Sequence of chain 1.N:
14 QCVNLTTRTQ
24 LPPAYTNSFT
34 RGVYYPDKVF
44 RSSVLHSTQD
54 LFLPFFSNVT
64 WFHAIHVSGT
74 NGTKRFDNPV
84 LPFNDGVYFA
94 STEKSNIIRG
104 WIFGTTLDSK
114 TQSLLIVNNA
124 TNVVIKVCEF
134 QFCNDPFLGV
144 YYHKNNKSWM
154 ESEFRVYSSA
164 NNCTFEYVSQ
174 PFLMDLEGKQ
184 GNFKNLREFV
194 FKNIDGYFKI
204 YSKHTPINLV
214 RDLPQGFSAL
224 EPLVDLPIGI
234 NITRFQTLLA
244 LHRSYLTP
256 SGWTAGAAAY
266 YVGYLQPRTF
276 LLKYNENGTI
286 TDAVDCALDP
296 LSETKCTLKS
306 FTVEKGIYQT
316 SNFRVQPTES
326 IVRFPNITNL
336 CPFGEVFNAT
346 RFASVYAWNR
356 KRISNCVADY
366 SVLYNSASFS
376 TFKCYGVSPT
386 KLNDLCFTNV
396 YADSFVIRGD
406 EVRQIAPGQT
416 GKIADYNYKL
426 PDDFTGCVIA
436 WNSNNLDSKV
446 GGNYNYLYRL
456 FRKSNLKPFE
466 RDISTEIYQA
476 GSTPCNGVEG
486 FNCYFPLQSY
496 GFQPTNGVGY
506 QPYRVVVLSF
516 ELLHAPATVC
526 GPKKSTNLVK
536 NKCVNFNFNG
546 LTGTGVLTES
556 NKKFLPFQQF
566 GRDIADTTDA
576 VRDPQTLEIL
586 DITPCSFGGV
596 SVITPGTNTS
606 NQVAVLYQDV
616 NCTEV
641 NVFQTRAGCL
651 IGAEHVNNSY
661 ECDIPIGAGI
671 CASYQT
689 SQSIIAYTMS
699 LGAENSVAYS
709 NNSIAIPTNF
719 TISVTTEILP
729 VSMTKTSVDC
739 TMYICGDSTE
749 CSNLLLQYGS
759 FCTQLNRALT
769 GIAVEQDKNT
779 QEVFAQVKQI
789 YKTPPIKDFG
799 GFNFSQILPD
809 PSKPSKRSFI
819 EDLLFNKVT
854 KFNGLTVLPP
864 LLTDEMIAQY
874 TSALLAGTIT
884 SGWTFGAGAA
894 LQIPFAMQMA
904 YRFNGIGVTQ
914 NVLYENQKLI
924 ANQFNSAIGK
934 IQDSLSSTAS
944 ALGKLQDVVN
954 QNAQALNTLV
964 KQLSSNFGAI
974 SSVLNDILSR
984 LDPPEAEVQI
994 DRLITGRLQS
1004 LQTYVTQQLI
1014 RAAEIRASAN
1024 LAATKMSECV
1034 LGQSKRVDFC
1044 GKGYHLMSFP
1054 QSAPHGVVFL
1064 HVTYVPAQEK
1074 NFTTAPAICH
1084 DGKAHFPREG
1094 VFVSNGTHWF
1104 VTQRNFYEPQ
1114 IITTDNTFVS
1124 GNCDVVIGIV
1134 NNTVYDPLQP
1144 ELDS

This protein binds this small molecule.
Small molecule (SMILES): CC(=O)N[C@H]1[C@H](O[C@H]2[C@H](O)[C@@H](NC(C)=O)CO[C@@H]2CO)O[C@H](CO)[C@@H](O)[C@@H]1O

Binding-site contacts:
Ligand atom C7 contacts residue ASN234 of chain 1.N at 3.2 Å.
Ligand atom C8 contacts residue ASN234 of chain 1.N at 4.4 Å.
Ligand atom C2 contacts residue ASN234 of chain 1.N at 2.5 Å.
Ligand atom C8 contacts residue ASN87 of chain 1.N at 3.4 Å.
Ligand atom N2 contacts residue ASN234 of chain 1.N at 2.9 Å (h-bond).
Ligand atom O5 contacts residue THR236 of chain 1.N at 4.3 Å.
Ligand atom N2 contacts residue ASN87 of chain 1.N at 3.8 Å.
Ligand atom C6 contacts residue ASN87 of chain 1.N at 3.2 Å.
Ligand atom O6 contacts residue THR236 of chain 1.N at 2.3 Å (h-bond).
Ligand atom O7 contacts residue ASP88 of chain 1.N at 4.2 Å.
Ligand atom O5 contacts residue ASN234 of chain 1.N at 2.4 Å (h-bond).
Ligand atom C5 contacts residue THR236 of chain 1.N at 4.4 Å.
Ligand atom C6 contacts residue THR236 of chain 1.N at 3.2 Å.
Ligand atom O7 contacts residue ASN87 of chain 1.N at 3.0 Å (h-bond).
Ligand atom C1 contacts residue ASN234 of chain 1.N at 1.4 Å.
Ligand atom C4 contacts residue ASN234 of chain 1.N at 4.2 Å.
Ligand atom C7 contacts residue ASN87 of chain 1.N at 3.5 Å.
Ligand atom O7 contacts residue ASN234 of chain 1.N at 3.2 Å (h-bond).
Ligand atom C5 contacts residue ASN234 of chain 1.N at 3.7 Å.
Ligand atom C3 contacts residue ASN234 of chain 1.N at 3.8 Å.
Ligand atom C5 contacts residue ASN87 of chain 1.N at 3.8 Å.